This protein binds this small molecule.
Small molecule (SMILES): C[n+]1cn([C@@H]2O[C@H](COP(=O)(O)O)[C@@H](O)[C@H]2O)c2nc(N)[nH]c(=O)c21

Sequence of chain 1.A:
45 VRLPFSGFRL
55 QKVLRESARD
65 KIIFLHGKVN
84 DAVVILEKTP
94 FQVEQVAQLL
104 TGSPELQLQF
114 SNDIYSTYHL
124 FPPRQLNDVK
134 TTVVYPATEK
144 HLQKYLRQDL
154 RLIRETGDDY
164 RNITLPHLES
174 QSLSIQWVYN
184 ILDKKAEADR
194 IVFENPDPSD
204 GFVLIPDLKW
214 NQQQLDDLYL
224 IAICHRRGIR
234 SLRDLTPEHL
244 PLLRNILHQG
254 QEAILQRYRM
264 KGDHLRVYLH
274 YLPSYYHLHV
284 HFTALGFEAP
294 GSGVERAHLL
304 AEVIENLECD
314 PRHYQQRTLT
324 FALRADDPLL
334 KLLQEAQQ

Binding-site contacts:
Ligand atom O4' contacts residue TYR278 of chain 1.A at 3.7 Å.
Ligand atom N9 contacts residue TRP180 of chain 1.A at 3.4 Å.
Ligand atom N7 contacts residue TRP180 of chain 1.A at 3.7 Å.
Ligand atom N9 contacts residue LEU211 of chain 1.A at 4.2 Å.
Ligand atom N3 contacts residue TRP180 of chain 1.A at 3.5 Å.
Ligand atom C4 contacts residue LEU211 of chain 1.A at 3.5 Å (hydrophobic).
Ligand atom O6 contacts residue LEU211 of chain 1.A at 4.4 Å.
Ligand atom O2' contacts residue ASP210 of chain 1.A at 3.2 Å (salt-bridge).
Ligand atom N2 contacts residue ILE184 of chain 1.A at 4.2 Å.
Ligand atom C6 contacts residue TRP180 of chain 1.A at 3.4 Å (hydrophobic).
Ligand atom N2 contacts residue ARG193 of chain 1.A at 3.6 Å (salt-bridge).
Ligand atom C2 contacts residue TRP180 of chain 1.A at 3.7 Å (hydrophobic).
Ligand atom O4' contacts residue TRP180 of chain 1.A at 3.9 Å.
Ligand atom N1 contacts residue TRP180 of chain 1.A at 3.8 Å.
Ligand atom C1' contacts residue TRP180 of chain 1.A at 3.8 Å (hydrophobic).
Ligand atom N2 contacts residue LEU211 of chain 1.A at 3.6 Å.
Ligand atom C6 contacts residue LEU211 of chain 1.A at 3.8 Å (hydrophobic).
Ligand atom N2 contacts residue GLU190 of chain 1.A at 3.1 Å (salt-bridge).
Ligand atom C5 contacts residue LEU211 of chain 1.A at 3.8 Å (hydrophobic).
Ligand atom N1 contacts residue ILE184 of chain 1.A at 4.1 Å.
Ligand atom O3' contacts residue ASP210 of chain 1.A at 4.0 Å.
Ligand atom C8 contacts residue TRP180 of chain 1.A at 3.6 Å (hydrophobic).
Ligand atom N3 contacts residue LEU211 of chain 1.A at 3.3 Å.
Ligand atom C2 contacts residue ILE184 of chain 1.A at 4.3 Å (hydrophobic).
Ligand atom C2 contacts residue LEU211 of chain 1.A at 3.3 Å (hydrophobic).
Ligand atom C6 contacts residue GLU190 of chain 1.A at 3.7 Å.
Ligand atom OP1 contacts residue SER277 of chain 1.A at 4.2 Å.
Ligand atom C5' contacts residue SER277 of chain 1.A at 3.2 Å.
Ligand atom C4 contacts residue TRP180 of chain 1.A at 3.3 Å (hydrophobic).
Ligand atom C5 contacts residue TRP180 of chain 1.A at 3.4 Å (hydrophobic).
Ligand atom N2 contacts residue ILE208 of chain 1.A at 3.8 Å.
Ligand atom N1 contacts residue GLU190 of chain 1.A at 2.9 Å (salt-bridge).
Ligand atom N1 contacts residue LEU211 of chain 1.A at 3.5 Å.
Ligand atom C4' contacts residue SER277 of chain 1.A at 3.6 Å.
Ligand atom O6 contacts residue TRP180 of chain 1.A at 3.9 Å.
Ligand atom O6 contacts residue GLU190 of chain 1.A at 3.6 Å.
Ligand atom C2 contacts residue GLU190 of chain 1.A at 3.7 Å.
Ligand atom CN7 contacts residue TRP180 of chain 1.A at 3.8 Å (hydrophobic).
Ligand atom O2' contacts residue LEU211 of chain 1.A at 4.3 Å.
Ligand atom O4' contacts residue SER277 of chain 1.A at 4.1 Å.